This protein binds this small molecule.
Small molecule (SMILES): CC/C=N/c1c(NC[C@H](O)[C@H](O)[C@H](O)CO)[nH]c(=O)[nH]c1=O

Sequence of chain 1.C:
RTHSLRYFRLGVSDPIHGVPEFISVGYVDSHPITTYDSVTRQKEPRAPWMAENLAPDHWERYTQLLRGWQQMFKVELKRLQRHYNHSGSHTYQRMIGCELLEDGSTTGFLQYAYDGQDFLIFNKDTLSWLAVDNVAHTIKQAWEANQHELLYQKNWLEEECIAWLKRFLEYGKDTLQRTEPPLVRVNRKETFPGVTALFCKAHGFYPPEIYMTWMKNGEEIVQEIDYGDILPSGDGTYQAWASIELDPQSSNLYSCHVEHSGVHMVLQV

Binding-site contacts:
Ligand atom C1' contacts residue TRP157 of chain 1.C at 3.5 Å (hydrophobic).
Ligand atom O3' contacts residue ARG10 of chain 1.C at 3.2 Å (salt-bridge).
Ligand atom C2' contacts residue TRP157 of chain 1.C at 3.4 Å (hydrophobic).
Ligand atom C2 contacts residue TYR8 of chain 1.C at 3.5 Å (hydrophobic).
Ligand atom C2 contacts residue ARG10 of chain 1.C at 3.5 Å.
Ligand atom C8 contacts residue TYR8 of chain 1.C at 3.5 Å (hydrophobic).
Ligand atom O2 contacts residue TYR8 of chain 1.C at 3.6 Å.
Ligand atom C4 contacts residue TYR8 of chain 1.C at 3.4 Å (hydrophobic).
Ligand atom O4' contacts residue ARG10 of chain 1.C at 3.0 Å (salt-bridge).
Ligand atom C5' contacts residue ILE97 of chain 1.C at 3.6 Å (hydrophobic).
Ligand atom O2 contacts residue ARG10 of chain 1.C at 2.7 Å (salt-bridge).
Ligand atom C6 contacts residue TYR8 of chain 1.C at 3.5 Å (hydrophobic).
Ligand atom O5' contacts residue ARG95 of chain 1.C at 3.7 Å.
Ligand atom O2 contacts residue SER25 of chain 1.C at 3.5 Å (h-bond).
Ligand atom N1 contacts residue TYR8 of chain 1.C at 3.6 Å.
Ligand atom C8 contacts residue TYR63 of chain 1.C at 3.6 Å (hydrophobic).
Ligand atom O4' contacts residue ARG95 of chain 1.C at 3.1 Å (salt-bridge).
Ligand atom N8 contacts residue TYR8 of chain 1.C at 3.6 Å.
Ligand atom O5' contacts residue TYR153 of chain 1.C at 2.7 Å (h-bond).
Ligand atom C6 contacts residue LYS44 of chain 1.C at 2.4 Å.
Ligand atom C1' contacts residue TYR8 of chain 1.C at 3.5 Å (hydrophobic).
Ligand atom C3' contacts residue ARG10 of chain 1.C at 3.6 Å.
Ligand atom C8 contacts residue LYS44 of chain 1.C at 2.4 Å.
Ligand atom N5 contacts residue TYR8 of chain 1.C at 3.2 Å.
Ligand atom C5' contacts residue TYR153 of chain 1.C at 3.4 Å (hydrophobic).
Ligand atom C8A contacts residue TYR8 of chain 1.C at 3.5 Å (hydrophobic).
Ligand atom C2 contacts residue SER25 of chain 1.C at 3.6 Å.
Ligand atom N3 contacts residue SER25 of chain 1.C at 2.9 Å (h-bond).
Ligand atom O2' contacts residue TRP157 of chain 1.C at 3.5 Å.
Ligand atom O5' contacts residue GLN154 of chain 1.C at 3.0 Å (h-bond).
Ligand atom C8 contacts residue HIS59 of chain 1.C at 3.7 Å.
Ligand atom O3' contacts residue ARG95 of chain 1.C at 3.0 Å (salt-bridge).
Ligand atom C7 contacts residue TYR63 of chain 1.C at 3.6 Å (hydrophobic).
Ligand atom N1 contacts residue ARG10 of chain 1.C at 3.6 Å.
Ligand atom O4 contacts residue SER25 of chain 1.C at 3.7 Å.
Ligand atom N5 contacts residue LYS44 of chain 1.C at 3.5 Å (salt-bridge).
Ligand atom C4A contacts residue TYR8 of chain 1.C at 3.3 Å (hydrophobic).
Ligand atom N3 contacts residue TYR8 of chain 1.C at 3.7 Å.
Ligand atom O4 contacts residue LEU67 of chain 1.C at 3.7 Å.
Ligand atom C7 contacts residue LYS44 of chain 1.C at 1.3 Å.